Sequence of chain 1.A:
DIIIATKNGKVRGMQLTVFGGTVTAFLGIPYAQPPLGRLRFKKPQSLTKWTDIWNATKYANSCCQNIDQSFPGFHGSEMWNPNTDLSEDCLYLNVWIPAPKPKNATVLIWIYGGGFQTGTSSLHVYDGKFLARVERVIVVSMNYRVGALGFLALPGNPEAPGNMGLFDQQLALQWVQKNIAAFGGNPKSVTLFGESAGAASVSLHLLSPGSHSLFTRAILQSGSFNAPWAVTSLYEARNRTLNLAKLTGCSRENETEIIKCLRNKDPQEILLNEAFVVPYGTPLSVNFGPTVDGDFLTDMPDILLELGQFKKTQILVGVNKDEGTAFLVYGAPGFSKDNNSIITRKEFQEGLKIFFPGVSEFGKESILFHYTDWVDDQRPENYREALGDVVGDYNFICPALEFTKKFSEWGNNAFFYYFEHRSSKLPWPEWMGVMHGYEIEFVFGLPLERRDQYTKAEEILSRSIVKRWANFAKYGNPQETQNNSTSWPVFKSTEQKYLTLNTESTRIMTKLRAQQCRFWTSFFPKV

This small molecule binds to this protein.
Small molecule (SMILES): CC(=O)N[C@@H]1[C@@H](O)[C@H](O)[C@@H](CO)O[C@H]1O

Binding-site contacts:
Ligand atom C2 contacts residue ASN57 of chain 1.A at 2.8 Å.
Ligand atom O5 contacts residue ARG14 of chain 1.A at 4.4 Å.
Ligand atom C3 contacts residue ASN57 of chain 1.A at 4.0 Å.
Ligand atom C5 contacts residue ASN57 of chain 1.A at 3.7 Å.
Ligand atom N2 contacts residue ARG14 of chain 1.A at 4.1 Å.
Ligand atom C4 contacts residue ASN57 of chain 1.A at 4.5 Å.
Ligand atom C6 contacts residue ARG14 of chain 1.A at 4.3 Å.
Ligand atom C6 contacts residue THR59 of chain 1.A at 4.4 Å.
Ligand atom N2 contacts residue ASN57 of chain 1.A at 3.2 Å (h-bond).
Ligand atom C3 contacts residue ARG14 of chain 1.A at 4.2 Å.
Ligand atom C1 contacts residue ASN57 of chain 1.A at 1.5 Å.
Ligand atom C5 contacts residue ARG14 of chain 1.A at 3.9 Å.
Ligand atom O5 contacts residue ASN57 of chain 1.A at 2.4 Å (h-bond).
Ligand atom C2 contacts residue ARG14 of chain 1.A at 4.3 Å.
Ligand atom C1 contacts residue ARG14 of chain 1.A at 4.0 Å.
Ligand atom C7 contacts residue ASN57 of chain 1.A at 3.5 Å.
Ligand atom O7 contacts residue ASN57 of chain 1.A at 3.0 Å (h-bond).